A protein and the small-molecule ligand that binds it are described below.
Small molecule (SMILES): O=C(CBr)c1ccc(Br)cc1O

Sequence of chain 1.B:
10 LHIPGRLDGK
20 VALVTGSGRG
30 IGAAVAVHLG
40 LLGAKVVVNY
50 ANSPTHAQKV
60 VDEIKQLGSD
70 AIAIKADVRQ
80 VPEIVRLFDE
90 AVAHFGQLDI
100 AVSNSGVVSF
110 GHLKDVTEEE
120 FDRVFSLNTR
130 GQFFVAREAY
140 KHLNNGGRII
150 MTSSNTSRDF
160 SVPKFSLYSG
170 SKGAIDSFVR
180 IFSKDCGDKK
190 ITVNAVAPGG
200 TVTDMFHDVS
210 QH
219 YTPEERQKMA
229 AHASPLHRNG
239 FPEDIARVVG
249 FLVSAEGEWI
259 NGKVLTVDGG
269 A

Binding-site contacts:
Ligand atom C02 contacts residue PHE205 of chain 1.B at 4.3 Å (hydrophobic).
Ligand atom BR1 contacts residue NAP1 of chain 1.G at 3.7 Å.
Ligand atom C01 contacts residue PHE205 of chain 1.B at 3.5 Å (hydrophobic).
Ligand atom C06 contacts residue VAL208 of chain 1.B at 3.5 Å (hydrophobic).
Ligand atom O09 contacts residue SER153 of chain 1.B at 3.7 Å.
Ligand atom O09 contacts residue NAP1 of chain 1.G at 3.4 Å.
Ligand atom C06 contacts residue GLY198 of chain 1.B at 4.4 Å.
Ligand atom C04 contacts residue GLY199 of chain 1.B at 4.2 Å.
Ligand atom O09 contacts residue THR155 of chain 1.B at 3.8 Å.
Ligand atom C01 contacts residue VAL208 of chain 1.B at 4.2 Å (hydrophobic).
Ligand atom O09 contacts residue ASN154 of chain 1.B at 4.1 Å.
Ligand atom C07 contacts residue VAL208 of chain 1.B at 4.5 Å (hydrophobic).
Ligand atom C08 contacts residue GLY198 of chain 1.B at 4.1 Å.
Ligand atom C05 contacts residue GLY198 of chain 1.B at 3.4 Å.
Ligand atom O10 contacts residue GLY198 of chain 1.B at 2.9 Å (h-bond).
Ligand atom C08 contacts residue NAP1 of chain 1.G at 3.3 Å.
Ligand atom O10 contacts residue ASN154 of chain 1.B at 2.5 Å (h-bond).
Ligand atom O10 contacts residue GLY199 of chain 1.B at 4.3 Å.
Ligand atom BR1 contacts residue MET204 of chain 1.B at 3.8 Å.
Ligand atom C06 contacts residue GLY199 of chain 1.B at 4.3 Å.
Ligand atom C07 contacts residue GLY198 of chain 1.B at 3.2 Å.
Ligand atom C07 contacts residue NAP1 of chain 1.G at 3.7 Å.
Ligand atom BR1 contacts residue VAL208 of chain 1.B at 4.1 Å.
Ligand atom C04 contacts residue ASN154 of chain 1.B at 3.9 Å.
Ligand atom C03 contacts residue GLY199 of chain 1.B at 4.5 Å.
Ligand atom C04 contacts residue THR155 of chain 1.B at 4.4 Å.
Ligand atom C04 contacts residue GLY198 of chain 1.B at 3.3 Å.
Ligand atom O09 contacts residue PHE164 of chain 1.B at 4.2 Å.
Ligand atom BR1 contacts residue TYR167 of chain 1.B at 3.8 Å.
Ligand atom O10 contacts residue THR155 of chain 1.B at 3.6 Å.
Ligand atom O09 contacts residue GLY198 of chain 1.B at 3.2 Å (h-bond).
Ligand atom C03 contacts residue GLY198 of chain 1.B at 4.2 Å.
Ligand atom C05 contacts residue VAL208 of chain 1.B at 4.4 Å (hydrophobic).
Ligand atom BR1 contacts residue VAL107 of chain 1.B at 4.1 Å.
Ligand atom C08 contacts residue VAL208 of chain 1.B at 3.6 Å (hydrophobic).
Ligand atom C05 contacts residue GLY199 of chain 1.B at 4.1 Å.
Ligand atom C06 contacts residue PHE205 of chain 1.B at 3.8 Å (hydrophobic).
Ligand atom BR1 contacts residue PHE164 of chain 1.B at 4.1 Å.